Binding-site contacts:
Ligand atom C3 contacts residue LEU60 of chain 1.F at 3.9 Å (hydrophobic).
Ligand atom C2 contacts residue LEU60 of chain 1.F at 3.5 Å (hydrophobic).
Ligand atom C10 contacts residue SER43 of chain 1.F at 4.0 Å.
Ligand atom C16 contacts residue ARG45 of chain 1.F at 4.2 Å.
Ligand atom C17 contacts residue ARG45 of chain 1.F at 3.4 Å.
Ligand atom C1 contacts residue LEU10 of chain 1.F at 4.1 Å (hydrophobic).
Ligand atom C11 contacts residue TYR44 of chain 1.F at 3.5 Å (hydrophobic).
Ligand atom C10 contacts residue ASP58 of chain 1.F at 4.1 Å.
Ligand atom C2 contacts residue LYS9 of chain 1.F at 4.0 Å.
Ligand atom C21 contacts residue SER43 of chain 1.F at 3.7 Å.
Ligand atom C12 contacts residue SER43 of chain 1.F at 4.1 Å.
Ligand atom C2 contacts residue VAL11 of chain 1.F at 3.8 Å (hydrophobic).
Ligand atom C20 contacts residue SER43 of chain 1.F at 3.4 Å.
Ligand atom C12 contacts residue TYR44 of chain 1.F at 4.1 Å (hydrophobic).
Ligand atom C4 contacts residue THR78 of chain 1.F at 3.2 Å.
Ligand atom C3 contacts residue GLY79 of chain 1.F at 4.1 Å.
Ligand atom C20 contacts residue TYR44 of chain 1.F at 4.0 Å (hydrophobic).
Ligand atom C12 contacts residue ASP58 of chain 1.F at 3.1 Å.
Ligand atom C1 contacts residue ASP58 of chain 1.F at 3.6 Å.
Ligand atom C4 contacts residue LEU60 of chain 1.F at 4.0 Å (hydrophobic).
Ligand atom C12 contacts residue ILE59 of chain 1.F at 3.6 Å (hydrophobic).
Ligand atom C11 contacts residue SER43 of chain 1.F at 4.0 Å.
Ligand atom N15 contacts residue ARG45 of chain 1.F at 3.8 Å.
Ligand atom C3 contacts residue THR78 of chain 1.F at 3.4 Å.
Ligand atom C2 contacts residue LEU10 of chain 1.F at 3.8 Å (hydrophobic).
Ligand atom C9 contacts residue SER43 of chain 1.F at 4.1 Å.
Ligand atom C21 contacts residue TYR44 of chain 1.F at 3.9 Å (hydrophobic).
Ligand atom C14 contacts residue THR78 of chain 1.F at 3.0 Å.
Ligand atom O13 contacts residue LEU60 of chain 1.F at 4.0 Å.
Ligand atom C11 contacts residue ILE59 of chain 1.F at 4.0 Å (hydrophobic).
Ligand atom C3 contacts residue TYR75 of chain 1.F at 4.1 Å (hydrophobic).
Ligand atom C18 contacts residue ARG45 of chain 1.F at 4.1 Å.
Ligand atom C3 contacts residue VAL11 of chain 1.F at 3.9 Å (hydrophobic).
Ligand atom C1 contacts residue LEU60 of chain 1.F at 3.6 Å (hydrophobic).
Ligand atom C11 contacts residue ASP58 of chain 1.F at 3.3 Å.
Ligand atom O13 contacts residue THR78 of chain 1.F at 2.3 Å (h-bond).
Ligand atom C14 contacts residue TYR75 of chain 1.F at 4.1 Å (hydrophobic).
Ligand atom C7 contacts residue ASP58 of chain 1.F at 4.0 Å.
Ligand atom N15 contacts residue ASP58 of chain 1.F at 4.1 Å.
Ligand atom O13 contacts residue TYR75 of chain 1.F at 3.5 Å.

This small molecule binds to this protein.
Small molecule (SMILES): COc1cccc(-c2ccc(Nc3ccc(C[NH+](C)C)cc3)cc2)c1

Sequence of chain 1.F:
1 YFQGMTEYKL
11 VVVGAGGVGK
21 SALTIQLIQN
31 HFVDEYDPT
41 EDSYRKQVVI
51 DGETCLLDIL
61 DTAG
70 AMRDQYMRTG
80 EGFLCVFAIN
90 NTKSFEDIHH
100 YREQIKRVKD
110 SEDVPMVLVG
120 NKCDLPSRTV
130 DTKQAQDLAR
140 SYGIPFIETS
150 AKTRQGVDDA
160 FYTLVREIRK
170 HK